Binding-site contacts:
Ligand atom C5 contacts residue LEU173 of chain 1.A at 3.6 Å (hydrophobic).
Ligand atom C13 contacts residue ALA117 of chain 1.A at 3.7 Å (hydrophobic).
Ligand atom O25 contacts residue LEU173 of chain 1.A at 3.3 Å.
Ligand atom C3 contacts residue VAL44 of chain 1.A at 3.5 Å (hydrophobic).
Ligand atom N26 contacts residue GLU77 of chain 1.A at 2.8 Å (salt-bridge).
Ligand atom C15 contacts residue MET115 of chain 1.A at 3.5 Å (hydrophobic).
Ligand atom O11 contacts residue MET115 of chain 1.A at 2.8 Å (h-bond).
Ligand atom C27 contacts residue LEU81 of chain 1.A at 3.6 Å (hydrophobic).
Ligand atom C7 contacts residue LEU173 of chain 1.A at 3.8 Å (hydrophobic).
Ligand atom C18 contacts residue THR112 of chain 1.A at 3.8 Å.
Ligand atom C28 contacts residue ASP174 of chain 1.A at 3.4 Å.
Ligand atom N17 contacts residue LEU173 of chain 1.A at 3.7 Å.
Ligand atom C10 contacts residue LEU114 of chain 1.A at 3.6 Å (hydrophobic).
Ligand atom C24 contacts residue GLU77 of chain 1.A at 3.8 Å.
Ligand atom C15 contacts residue GLY116 of chain 1.A at 3.4 Å.
Ligand atom N12 contacts residue LEU114 of chain 1.A at 3.5 Å.
Ligand atom C28 contacts residue GLU77 of chain 1.A at 3.5 Å.
Ligand atom C21 contacts residue LYS59 of chain 1.A at 3.5 Å.
Ligand atom C14 contacts residue ALA117 of chain 1.A at 3.5 Å (hydrophobic).
Ligand atom C27 contacts residue GLU77 of chain 1.A at 3.7 Å.
Ligand atom C29 contacts residue GLU77 of chain 1.A at 3.5 Å.
Ligand atom C20 contacts residue LYS59 of chain 1.A at 3.4 Å.
Ligand atom C23 contacts residue LEU173 of chain 1.A at 3.6 Å (hydrophobic).
Ligand atom C24 contacts residue ASP174 of chain 1.A at 3.4 Å.
Ligand atom C30 contacts residue LYS59 of chain 1.A at 3.4 Å.
Ligand atom C30 contacts residue LEU110 of chain 1.A at 3.6 Å (hydrophobic).
Ligand atom O25 contacts residue ILE90 of chain 1.A at 3.6 Å.
Ligand atom C28 contacts residue LEU177 of chain 1.A at 3.4 Å (hydrophobic).
Ligand atom C28 contacts residue PHE175 of chain 1.A at 2.9 Å (hydrophobic).
Ligand atom O11 contacts residue LEU114 of chain 1.A at 3.8 Å.
Ligand atom O25 contacts residue ASP174 of chain 1.A at 2.6 Å (salt-bridge).
Ligand atom C16 contacts residue HIS113 of chain 1.A at 3.0 Å.
Ligand atom C29 contacts residue PHE175 of chain 1.A at 3.4 Å (hydrophobic).
Ligand atom C10 contacts residue MET115 of chain 1.A at 3.7 Å (hydrophobic).
Ligand atom C7 contacts residue ALA57 of chain 1.A at 3.8 Å (hydrophobic).
Ligand atom C30 contacts residue ALA57 of chain 1.A at 3.7 Å (hydrophobic).
Ligand atom C16 contacts residue ALA57 of chain 1.A at 3.5 Å (hydrophobic).
Ligand atom C21 contacts residue GLU77 of chain 1.A at 3.4 Å.
Ligand atom N17 contacts residue THR112 of chain 1.A at 3.6 Å.
Ligand atom C6 contacts residue LEU173 of chain 1.A at 3.6 Å (hydrophobic).

Sequence of chain 1.A:
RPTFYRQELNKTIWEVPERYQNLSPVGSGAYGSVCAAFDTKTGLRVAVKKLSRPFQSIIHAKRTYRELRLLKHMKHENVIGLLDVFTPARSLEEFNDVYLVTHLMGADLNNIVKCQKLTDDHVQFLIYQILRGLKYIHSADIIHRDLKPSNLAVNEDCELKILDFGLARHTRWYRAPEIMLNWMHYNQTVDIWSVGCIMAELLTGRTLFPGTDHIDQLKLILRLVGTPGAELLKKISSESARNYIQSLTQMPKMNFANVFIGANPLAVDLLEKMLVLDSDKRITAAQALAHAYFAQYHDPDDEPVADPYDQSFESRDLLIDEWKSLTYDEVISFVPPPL

The small molecule below binds the protein below.
Small molecule (SMILES): CCCNC(=O)c1cn2ncnc(Nc3cc(C(=O)NC4CC4)ccc3C)c2c1C